Binding-site contacts:
Ligand atom C7 contacts residue ASN87 of chain 5.B at 3.6 Å.
Ligand atom C1 contacts residue ASN87 of chain 5.B at 1.4 Å.
Ligand atom O5 contacts residue SER89 of chain 5.B at 4.1 Å.
Ligand atom C5 contacts residue LEU151 of chain 5.B at 4.1 Å (hydrophobic).
Ligand atom O5 contacts residue SER79 of chain 5.B at 4.4 Å.
Ligand atom C2 contacts residue ASN87 of chain 5.B at 2.4 Å.
Ligand atom O7 contacts residue ASP85 of chain 5.B at 4.3 Å.
Ligand atom O5 contacts residue ASN87 of chain 5.B at 2.3 Å (h-bond).
Ligand atom C1 contacts residue SER89 of chain 5.B at 4.5 Å.
Ligand atom C6 contacts residue LEU151 of chain 5.B at 3.8 Å (hydrophobic).
Ligand atom C3 contacts residue ASN87 of chain 5.B at 3.7 Å.
Ligand atom O7 contacts residue ASN87 of chain 5.B at 3.9 Å.
Ligand atom N2 contacts residue ASN87 of chain 5.B at 2.9 Å (h-bond).
Ligand atom O6 contacts residue LEU151 of chain 5.B at 3.4 Å.
Ligand atom C5 contacts residue ASN87 of chain 5.B at 3.7 Å.
Ligand atom O4 contacts residue LEU151 of chain 5.B at 3.7 Å.
Ligand atom C5 contacts residue SER89 of chain 5.B at 4.3 Å.
Ligand atom C4 contacts residue ASN87 of chain 5.B at 4.2 Å.
Ligand atom C4 contacts residue LEU151 of chain 5.B at 4.4 Å (hydrophobic).

This protein binds this small molecule.
Small molecule (SMILES): CC(=O)N[C@@H]1[C@@H](O)[C@H](O)[C@@H](CO)O[C@H]1O

Sequence of chain 5.B:
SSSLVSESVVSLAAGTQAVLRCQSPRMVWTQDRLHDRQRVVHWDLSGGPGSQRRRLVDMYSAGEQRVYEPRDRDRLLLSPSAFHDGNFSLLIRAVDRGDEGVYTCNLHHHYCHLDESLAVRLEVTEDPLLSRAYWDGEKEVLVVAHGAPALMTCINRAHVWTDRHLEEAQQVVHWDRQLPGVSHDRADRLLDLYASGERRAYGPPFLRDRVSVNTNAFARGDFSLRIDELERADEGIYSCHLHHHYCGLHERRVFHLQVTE